This protein binds this small molecule.
Small molecule (SMILES): N=C1NC(=O)[C@]2(O[C@H](CO)[C@@H](O)[C@H](O)[C@H]2O)S1

Sequence of chain 1.A:
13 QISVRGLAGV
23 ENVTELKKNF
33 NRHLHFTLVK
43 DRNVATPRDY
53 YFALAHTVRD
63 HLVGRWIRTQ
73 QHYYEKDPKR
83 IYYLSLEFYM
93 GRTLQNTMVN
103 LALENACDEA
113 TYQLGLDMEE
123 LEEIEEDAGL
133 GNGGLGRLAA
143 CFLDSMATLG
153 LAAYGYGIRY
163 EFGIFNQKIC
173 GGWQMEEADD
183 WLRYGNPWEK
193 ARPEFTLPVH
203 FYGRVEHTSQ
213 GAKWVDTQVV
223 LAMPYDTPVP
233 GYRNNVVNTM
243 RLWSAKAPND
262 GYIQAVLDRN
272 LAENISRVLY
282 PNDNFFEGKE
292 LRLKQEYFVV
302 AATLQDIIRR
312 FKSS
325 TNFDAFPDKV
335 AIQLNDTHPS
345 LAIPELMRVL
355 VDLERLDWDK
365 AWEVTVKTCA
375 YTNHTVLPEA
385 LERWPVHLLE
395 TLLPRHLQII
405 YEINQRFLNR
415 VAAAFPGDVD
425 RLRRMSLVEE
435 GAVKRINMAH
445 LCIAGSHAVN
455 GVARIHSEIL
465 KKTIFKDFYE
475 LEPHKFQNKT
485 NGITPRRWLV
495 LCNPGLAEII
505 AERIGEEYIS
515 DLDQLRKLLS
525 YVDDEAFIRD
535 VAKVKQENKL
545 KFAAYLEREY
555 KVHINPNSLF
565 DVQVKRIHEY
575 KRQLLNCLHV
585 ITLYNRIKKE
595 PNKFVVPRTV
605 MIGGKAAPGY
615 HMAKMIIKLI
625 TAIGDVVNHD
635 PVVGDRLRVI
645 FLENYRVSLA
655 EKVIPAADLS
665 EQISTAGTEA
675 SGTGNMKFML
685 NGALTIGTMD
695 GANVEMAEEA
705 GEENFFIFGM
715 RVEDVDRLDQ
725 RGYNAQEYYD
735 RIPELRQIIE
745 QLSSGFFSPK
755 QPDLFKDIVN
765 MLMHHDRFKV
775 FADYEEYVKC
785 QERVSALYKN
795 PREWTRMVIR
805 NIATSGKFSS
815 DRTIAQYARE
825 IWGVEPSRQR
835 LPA

Binding-site contacts:
Ligand atom O3 contacts residue GLU673 of chain 1.A at 2.7 Å (salt-bridge).
Ligand atom O6 contacts residue ASN485 of chain 1.A at 2.8 Å (h-bond).
Ligand atom N1 contacts residue ASN285 of chain 1.A at 3.5 Å (h-bond).
Ligand atom C5 contacts residue LEU137 of chain 1.A at 3.9 Å (hydrophobic).
Ligand atom N2 contacts residue ASN285 of chain 1.A at 3.7 Å.
Ligand atom O7 contacts residue LEU137 of chain 1.A at 3.3 Å (h-bond).
Ligand atom O4 contacts residue SER675 of chain 1.A at 3.6 Å.
Ligand atom C1 contacts residue HIS378 of chain 1.A at 3.7 Å.
Ligand atom O7 contacts residue GLY136 of chain 1.A at 3.3 Å.
Ligand atom C2 contacts residue GLU673 of chain 1.A at 3.9 Å.
Ligand atom O6 contacts residue LEU140 of chain 1.A at 3.9 Å.
Ligand atom S1 contacts residue ASN285 of chain 1.A at 3.9 Å.
Ligand atom O3 contacts residue GLY676 of chain 1.A at 3.1 Å (h-bond).
Ligand atom O3 contacts residue ALA674 of chain 1.A at 3.3 Å (h-bond).
Ligand atom O2 contacts residue TYR574 of chain 1.A at 3.1 Å (h-bond).
Ligand atom C6 contacts residue HIS378 of chain 1.A at 3.5 Å.
Ligand atom O5 contacts residue HIS378 of chain 1.A at 3.6 Å.
Ligand atom C6 contacts residue LEU140 of chain 1.A at 3.9 Å (hydrophobic).
Ligand atom C8 contacts residue LEU137 of chain 1.A at 3.9 Å (hydrophobic).
Ligand atom S1 contacts residue HIS378 of chain 1.A at 3.3 Å (h-bond).
Ligand atom C6 contacts residue ASN485 of chain 1.A at 3.3 Å.
Ligand atom O6 contacts residue VAL456 of chain 1.A at 3.8 Å.
Ligand atom C4 contacts residue GLY676 of chain 1.A at 3.8 Å.
Ligand atom C3 contacts residue GLY676 of chain 1.A at 3.9 Å.
Ligand atom N1 contacts residue LEU137 of chain 1.A at 3.7 Å.
Ligand atom O6 contacts residue HIS378 of chain 1.A at 2.7 Å (h-bond).
Ligand atom C7 contacts residue LEU137 of chain 1.A at 3.6 Å (hydrophobic).
Ligand atom O2 contacts residue GLU673 of chain 1.A at 3.2 Å (salt-bridge).
Ligand atom C6 contacts residue GLY136 of chain 1.A at 3.9 Å.
Ligand atom C6 contacts residue LEU137 of chain 1.A at 4.0 Å (hydrophobic).
Ligand atom C8 contacts residue ASN285 of chain 1.A at 3.4 Å.
Ligand atom O2 contacts residue ASN285 of chain 1.A at 3.0 Å (h-bond).
Ligand atom O3 contacts residue SER675 of chain 1.A at 3.1 Å (h-bond).
Ligand atom C2 contacts residue HIS378 of chain 1.A at 3.4 Å.
Ligand atom O5 contacts residue LEU137 of chain 1.A at 3.9 Å.
Ligand atom C5 contacts residue GLY136 of chain 1.A at 3.9 Å.
Ligand atom O4 contacts residue ASN485 of chain 1.A at 3.5 Å (h-bond).
Ligand atom C3 contacts residue GLU673 of chain 1.A at 3.4 Å.
Ligand atom C7 contacts residue ASN285 of chain 1.A at 3.9 Å.
Ligand atom O4 contacts residue GLY676 of chain 1.A at 2.9 Å (h-bond).